A protein and the small-molecule ligand that binds it are described below.
Small molecule (SMILES): CC(=O)N[C@@H]1[C@@H](O)[C@H](O)[C@@H](CO)O[C@H]1O

Binding-site contacts:
Ligand atom C8 contacts residue CYS235 of chain 1.A at 3.9 Å (hydrophobic).
Ligand atom C2 contacts residue ASN232 of chain 1.A at 4.0 Å.
Ligand atom C7 contacts residue THR241 of chain 1.A at 4.3 Å.
Ligand atom C8 contacts residue CYS242 of chain 1.A at 4.1 Å (hydrophobic).
Ligand atom N2 contacts residue GLY233 of chain 1.A at 4.4 Å.
Ligand atom O7 contacts residue THR241 of chain 1.A at 3.8 Å.
Ligand atom O3 contacts residue ASN232 of chain 1.A at 2.6 Å (h-bond).
Ligand atom C7 contacts residue CYS242 of chain 1.A at 4.2 Å (hydrophobic).
Ligand atom N2 contacts residue ASN232 of chain 1.A at 3.3 Å (h-bond).
Ligand atom C2 contacts residue ASN239 of chain 1.A at 2.6 Å.
Ligand atom N2 contacts residue ASN239 of chain 1.A at 3.0 Å (h-bond).
Ligand atom C8 contacts residue GLU234 of chain 1.A at 3.2 Å.
Ligand atom C7 contacts residue ASN232 of chain 1.A at 3.1 Å.
Ligand atom N2 contacts residue GLU234 of chain 1.A at 2.8 Å (salt-bridge).
Ligand atom O3 contacts residue GLY233 of chain 1.A at 4.4 Å.
Ligand atom O7 contacts residue ASN232 of chain 1.A at 3.6 Å (h-bond).
Ligand atom C7 contacts residue GLU243 of chain 1.A at 4.0 Å.
Ligand atom O5 contacts residue ASN239 of chain 1.A at 2.4 Å (h-bond).
Ligand atom C7 contacts residue ASN239 of chain 1.A at 3.8 Å.
Ligand atom O7 contacts residue CYS242 of chain 1.A at 3.8 Å.
Ligand atom C8 contacts residue ASN232 of chain 1.A at 3.3 Å.
Ligand atom C3 contacts residue ASN239 of chain 1.A at 3.9 Å.
Ligand atom O7 contacts residue ASN239 of chain 1.A at 3.6 Å.
Ligand atom C2 contacts residue GLU234 of chain 1.A at 3.8 Å.
Ligand atom C8 contacts residue GLU243 of chain 1.A at 3.8 Å.
Ligand atom C5 contacts residue ASN239 of chain 1.A at 3.6 Å.
Ligand atom C8 contacts residue GLY233 of chain 1.A at 3.8 Å.
Ligand atom C1 contacts residue GLU234 of chain 1.A at 3.8 Å.
Ligand atom C3 contacts residue ASN232 of chain 1.A at 3.6 Å.
Ligand atom C4 contacts residue ASN239 of chain 1.A at 4.3 Å.
Ligand atom C1 contacts residue ASN239 of chain 1.A at 1.5 Å.
Ligand atom C7 contacts residue GLU234 of chain 1.A at 3.4 Å.
Ligand atom C3 contacts residue GLU234 of chain 1.A at 4.5 Å.
Ligand atom C8 contacts residue TYR231 of chain 1.A at 4.1 Å (hydrophobic).
Ligand atom O7 contacts residue GLU243 of chain 1.A at 3.3 Å (salt-bridge).

Sequence of chain 1.A:
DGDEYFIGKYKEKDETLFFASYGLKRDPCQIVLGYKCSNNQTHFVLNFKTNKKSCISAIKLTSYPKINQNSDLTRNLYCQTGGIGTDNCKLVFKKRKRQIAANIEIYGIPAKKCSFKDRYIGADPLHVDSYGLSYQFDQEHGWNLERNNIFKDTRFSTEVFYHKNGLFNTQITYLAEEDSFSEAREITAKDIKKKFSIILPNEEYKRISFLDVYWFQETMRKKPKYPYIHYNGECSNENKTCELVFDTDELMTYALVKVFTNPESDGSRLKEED